Sequence of chain 8.A:
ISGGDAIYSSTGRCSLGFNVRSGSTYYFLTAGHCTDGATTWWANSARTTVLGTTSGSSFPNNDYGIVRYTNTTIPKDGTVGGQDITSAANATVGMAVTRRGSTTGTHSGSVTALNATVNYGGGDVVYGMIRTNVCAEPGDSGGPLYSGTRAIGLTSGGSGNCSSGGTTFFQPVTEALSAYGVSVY

The protein below binds the small molecule below.
Small molecule (SMILES): CC(C)C[C@H](N)C(=O)O

Binding-site contacts:
Ligand atom CD2 contacts residue GLY157 of chain 8.A at 3.3 Å.
Ligand atom CG contacts residue GLU137 of chain 8.A at 3.9 Å.
Ligand atom CG contacts residue TYR1 of chain 8.I at 1.0 Å (hydrophobic).
Ligand atom N contacts residue GOL1 of chain 8.O at 2.4 Å (h-bond).
Ligand atom CB contacts residue SER141 of chain 8.A at 3.1 Å.
Ligand atom N contacts residue SER141 of chain 8.A at 3.0 Å (h-bond).
Ligand atom C contacts residue SER141 of chain 8.A at 1.6 Å.
Ligand atom CA contacts residue SER141 of chain 8.A at 2.4 Å.
Ligand atom O contacts residue ASP140 of chain 8.A at 3.8 Å.
Ligand atom CG contacts residue SER141 of chain 8.A at 3.6 Å.
Ligand atom CB contacts residue TYR1 of chain 8.I at 0.8 Å (hydrophobic).
Ligand atom CD1 contacts residue GLY157 of chain 8.A at 3.7 Å.
Ligand atom OXT contacts residue TYR1 of chain 8.I at 0.0 Å (h-bond).
Ligand atom O contacts residue SER141 of chain 8.A at 2.5 Å (h-bond).
Ligand atom CD1 contacts residue GLY158 of chain 8.A at 3.8 Å.
Ligand atom OXT contacts residue HIS33 of chain 8.A at 2.7 Å (h-bond).
Ligand atom OXT contacts residue SER141 of chain 8.A at 2.3 Å (h-bond).
Ligand atom N contacts residue SER156 of chain 8.A at 4.1 Å.
Ligand atom CD1 contacts residue ALA136 of chain 8.A at 4.1 Å (hydrophobic).
Ligand atom OXT contacts residue GOL1 of chain 8.O at 4.2 Å.
Ligand atom CA contacts residue GOL1 of chain 8.O at 3.6 Å.
Ligand atom CD1 contacts residue TYR1 of chain 8.I at 0.7 Å (hydrophobic).
Ligand atom CG contacts residue GLY157 of chain 8.A at 4.0 Å.
Ligand atom O contacts residue GLY139 of chain 8.A at 2.8 Å (h-bond).
Ligand atom CG contacts residue ALA136 of chain 8.A at 4.0 Å (hydrophobic).
Ligand atom N contacts residue TYR1 of chain 8.I at 0.0 Å (h-bond).
Ligand atom C contacts residue HIS33 of chain 8.A at 3.7 Å.
Ligand atom C contacts residue GLY139 of chain 8.A at 3.9 Å.
Ligand atom CD2 contacts residue SER156 of chain 8.A at 3.4 Å.
Ligand atom CD2 contacts residue SER141 of chain 8.A at 3.0 Å.
Ligand atom CA contacts residue PRO138 of chain 8.A at 3.8 Å (hydrophobic).
Ligand atom CD2 contacts residue THR155 of chain 8.A at 3.4 Å.
Ligand atom CB contacts residue PRO138 of chain 8.A at 3.6 Å (hydrophobic).
Ligand atom C contacts residue TYR1 of chain 8.I at 0.0 Å (hydrophobic).
Ligand atom CA contacts residue TYR1 of chain 8.I at 0.1 Å (hydrophobic).
Ligand atom CD2 contacts residue GOL1 of chain 8.O at 4.0 Å.
Ligand atom O contacts residue PRO138 of chain 8.A at 3.7 Å.
Ligand atom CD2 contacts residue TYR1 of chain 8.I at 1.7 Å (hydrophobic).
Ligand atom CB contacts residue GLU137 of chain 8.A at 3.4 Å.
Ligand atom O contacts residue TYR1 of chain 8.I at 0.0 Å (h-bond).